Sequence of chain 1.D:
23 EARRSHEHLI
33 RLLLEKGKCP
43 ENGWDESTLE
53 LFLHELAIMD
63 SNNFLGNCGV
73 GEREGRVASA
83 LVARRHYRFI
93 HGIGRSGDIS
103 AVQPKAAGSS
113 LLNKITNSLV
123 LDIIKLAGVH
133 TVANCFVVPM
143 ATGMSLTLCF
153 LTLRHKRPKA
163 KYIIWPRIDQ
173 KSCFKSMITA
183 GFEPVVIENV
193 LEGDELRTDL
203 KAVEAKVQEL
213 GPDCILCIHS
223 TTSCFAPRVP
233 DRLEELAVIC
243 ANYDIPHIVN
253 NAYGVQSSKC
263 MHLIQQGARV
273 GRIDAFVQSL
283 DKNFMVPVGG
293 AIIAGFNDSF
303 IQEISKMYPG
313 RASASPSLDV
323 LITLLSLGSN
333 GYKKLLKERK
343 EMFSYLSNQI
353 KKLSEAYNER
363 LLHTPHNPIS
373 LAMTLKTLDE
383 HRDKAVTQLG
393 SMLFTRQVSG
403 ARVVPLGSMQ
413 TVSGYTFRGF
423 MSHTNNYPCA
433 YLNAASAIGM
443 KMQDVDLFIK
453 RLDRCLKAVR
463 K

Binding-site contacts:
Ligand atom C contacts residue HIS368 of chain 1.D at 3.8 Å.
Ligand atom O3P contacts residue HIS368 of chain 1.D at 3.0 Å (h-bond).
Ligand atom OXT contacts residue HIS368 of chain 1.D at 3.6 Å.
Ligand atom OG contacts residue HIS368 of chain 1.D at 4.5 Å.
Ligand atom P contacts residue HIS368 of chain 1.D at 4.0 Å.
Ligand atom O1P contacts residue ARG199 of chain 1.D at 4.2 Å.
Ligand atom O2P contacts residue HIS368 of chain 1.D at 3.8 Å.
Ligand atom P contacts residue ARG199 of chain 1.D at 3.9 Å.
Ligand atom O3P contacts residue ARG199 of chain 1.D at 2.5 Å (salt-bridge).
Ligand atom O contacts residue HIS368 of chain 1.D at 3.3 Å (h-bond).

This protein binds this small molecule.
Small molecule (SMILES): N[C@@H](COP(=O)(O)O)C(=O)O